Sequence of chain 1.B:
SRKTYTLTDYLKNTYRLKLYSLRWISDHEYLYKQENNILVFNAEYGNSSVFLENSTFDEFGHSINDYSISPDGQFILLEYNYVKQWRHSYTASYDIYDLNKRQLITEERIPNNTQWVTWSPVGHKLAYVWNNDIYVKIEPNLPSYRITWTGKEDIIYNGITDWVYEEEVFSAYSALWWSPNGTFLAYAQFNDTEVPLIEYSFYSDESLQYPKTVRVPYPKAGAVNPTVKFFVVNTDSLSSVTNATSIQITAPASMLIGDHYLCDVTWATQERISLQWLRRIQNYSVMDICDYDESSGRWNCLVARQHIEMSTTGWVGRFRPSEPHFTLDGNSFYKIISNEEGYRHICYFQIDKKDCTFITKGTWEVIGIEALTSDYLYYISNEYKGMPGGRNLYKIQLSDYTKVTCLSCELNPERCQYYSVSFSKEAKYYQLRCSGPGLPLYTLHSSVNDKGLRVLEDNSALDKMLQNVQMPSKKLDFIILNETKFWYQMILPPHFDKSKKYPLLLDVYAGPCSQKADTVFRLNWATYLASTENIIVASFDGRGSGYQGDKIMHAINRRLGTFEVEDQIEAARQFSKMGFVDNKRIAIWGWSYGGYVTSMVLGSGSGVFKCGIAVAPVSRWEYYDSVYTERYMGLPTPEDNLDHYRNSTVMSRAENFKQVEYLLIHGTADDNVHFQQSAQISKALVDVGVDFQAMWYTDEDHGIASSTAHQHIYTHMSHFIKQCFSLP

This small molecule binds to this protein.
Small molecule (SMILES): CC(=O)N[C@@H]1[C@@H](O)[C@H](O)[C@@H](CO)O[C@H]1O

Binding-site contacts:
Ligand atom C8 contacts residue PRO111 of chain 1.B at 4.0 Å (hydrophobic).
Ligand atom C4 contacts residue ASN112 of chain 1.B at 4.2 Å.
Ligand atom C3 contacts residue ASN112 of chain 1.B at 3.8 Å.
Ligand atom C8 contacts residue ARG109 of chain 1.B at 4.3 Å.
Ligand atom C5 contacts residue ASN112 of chain 1.B at 3.7 Å.
Ligand atom O7 contacts residue ASN112 of chain 1.B at 3.9 Å.
Ligand atom C1 contacts residue ARG109 of chain 1.B at 4.1 Å.
Ligand atom O5 contacts residue ASN112 of chain 1.B at 2.4 Å (h-bond).
Ligand atom C2 contacts residue ASN112 of chain 1.B at 2.5 Å.
Ligand atom C7 contacts residue ASN112 of chain 1.B at 3.6 Å.
Ligand atom C2 contacts residue ARG109 of chain 1.B at 4.0 Å.
Ligand atom C8 contacts residue ILE110 of chain 1.B at 4.0 Å (hydrophobic).
Ligand atom N2 contacts residue ASN112 of chain 1.B at 2.9 Å (h-bond).
Ligand atom C1 contacts residue ASN112 of chain 1.B at 1.4 Å.
Ligand atom N2 contacts residue ARG109 of chain 1.B at 3.7 Å.
Ligand atom C3 contacts residue ARG109 of chain 1.B at 3.5 Å.
Ligand atom O3 contacts residue ARG109 of chain 1.B at 4.1 Å.